Sequence of chain 1.C:
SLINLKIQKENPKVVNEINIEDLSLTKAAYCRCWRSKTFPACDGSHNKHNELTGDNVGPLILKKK

Binding-site contacts:
Ligand atom C12 contacts residue VAL27 of chain 1.D at 4.1 Å (hydrophobic).
Ligand atom C4 contacts residue ILE73 of chain 1.C at 4.0 Å (hydrophobic).
Ligand atom O2 contacts residue LYS25 of chain 1.D at 3.1 Å (salt-bridge).
Ligand atom S1 contacts residue VAL27 of chain 1.D at 4.0 Å.
Ligand atom C22 contacts residue LYS25 of chain 1.D at 3.8 Å.
Ligand atom C2 contacts residue ILE73 of chain 1.C at 4.1 Å (hydrophobic).
Ligand atom C17 contacts residue LYS25 of chain 1.D at 4.0 Å.
Ligand atom C7 contacts residue ILE73 of chain 1.C at 4.2 Å (hydrophobic).
Ligand atom C13 contacts residue VAL27 of chain 1.D at 4.3 Å (hydrophobic).
Ligand atom C5 contacts residue ILE73 of chain 1.C at 4.5 Å (hydrophobic).
Ligand atom C4 contacts residue LYS39 of chain 1.C at 4.0 Å.
Ligand atom N1 contacts residue LYS25 of chain 1.D at 3.7 Å.
Ligand atom C19 contacts residue PRO24 of chain 1.D at 3.7 Å (hydrophobic).
Ligand atom O3 contacts residue LYS25 of chain 1.D at 4.3 Å.
Ligand atom C8 contacts residue ILE73 of chain 1.C at 3.9 Å (hydrophobic).
Ligand atom C20 contacts residue PRO24 of chain 1.D at 4.0 Å (hydrophobic).
Ligand atom C5 contacts residue ALA41 of chain 1.C at 4.0 Å (hydrophobic).
Ligand atom C14 contacts residue LYS25 of chain 1.D at 4.2 Å.
Ligand atom C11 contacts residue VAL27 of chain 1.D at 4.1 Å (hydrophobic).
Ligand atom C16 contacts residue LYS25 of chain 1.D at 4.0 Å.
Ligand atom C18 contacts residue LYS25 of chain 1.D at 4.3 Å.
Ligand atom C9 contacts residue ILE73 of chain 1.C at 4.4 Å (hydrophobic).
Ligand atom O1 contacts residue LYS25 of chain 1.D at 3.1 Å (salt-bridge).
Ligand atom C14 contacts residue VAL27 of chain 1.D at 4.3 Å (hydrophobic).
Ligand atom O1 contacts residue HIS58 of chain 1.C at 4.1 Å.
Ligand atom C15 contacts residue LYS25 of chain 1.D at 3.2 Å.
Ligand atom C5 contacts residue LYS39 of chain 1.C at 4.5 Å.
Ligand atom C10 contacts residue LYS39 of chain 1.C at 4.3 Å.
Ligand atom C10 contacts residue ILE73 of chain 1.C at 4.0 Å (hydrophobic).
Ligand atom C6 contacts residue ALA41 of chain 1.C at 3.4 Å (hydrophobic).
Ligand atom C8 contacts residue VAL27 of chain 1.D at 4.1 Å (hydrophobic).
Ligand atom C13 contacts residue LYS25 of chain 1.D at 4.0 Å.
Ligand atom C1 contacts residue ALA41 of chain 1.C at 3.8 Å (hydrophobic).
Ligand atom C3 contacts residue ILE73 of chain 1.C at 3.8 Å (hydrophobic).

The small molecule below binds the protein below.
Small molecule (SMILES): O=C(Nc1scc([C@@H]2CCc3ccccc3C2)c1C(=O)O)c1ccccc1

Sequence of chain 1.D:
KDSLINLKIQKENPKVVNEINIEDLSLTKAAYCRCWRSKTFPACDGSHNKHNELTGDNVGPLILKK